Binding-site contacts:
Ligand atom CB contacts residue ALA113 of chain 1.A at 4.3 Å (hydrophobic).
Ligand atom CA contacts residue HIS231 of chain 1.A at 4.3 Å.
Ligand atom CB contacts residue PHQ1 of chain 1.G at 3.8 Å.
Ligand atom C contacts residue TYR157 of chain 1.A at 3.9 Å (hydrophobic).
Ligand atom C contacts residue HIS146 of chain 1.A at 4.0 Å.
Ligand atom OXT contacts residue PHQ1 of chain 1.G at 3.3 Å (h-bond).
Ligand atom OXT contacts residue ZN1 of chain 1.F at 2.0 Å.
Ligand atom CA contacts residue PHE114 of chain 1.A at 4.3 Å (hydrophobic).
Ligand atom CA contacts residue ASN112 of chain 1.A at 3.9 Å.
Ligand atom N contacts residue GLU143 of chain 1.A at 4.3 Å.
Ligand atom OXT contacts residue HIS146 of chain 1.A at 3.0 Å (h-bond).
Ligand atom OG1 contacts residue ALA113 of chain 1.A at 4.0 Å.
Ligand atom OXT contacts residue GLU143 of chain 1.A at 3.5 Å (salt-bridge).
Ligand atom C contacts residue HIS231 of chain 1.A at 3.6 Å.
Ligand atom CG2 contacts residue TYR157 of chain 1.A at 3.5 Å (hydrophobic).
Ligand atom OXT contacts residue HIS142 of chain 1.A at 3.4 Å (h-bond).
Ligand atom OG1 contacts residue PHQ1 of chain 1.G at 4.2 Å.
Ligand atom OG1 contacts residue PHE114 of chain 1.A at 4.2 Å.
Ligand atom CA contacts residue ALA113 of chain 1.A at 3.3 Å (hydrophobic).
Ligand atom OG1 contacts residue ASN112 of chain 1.A at 2.9 Å (h-bond).
Ligand atom O contacts residue ZN1 of chain 1.F at 2.5 Å.
Ligand atom O contacts residue TYR157 of chain 1.A at 3.6 Å (h-bond).
Ligand atom O contacts residue GLU166 of chain 1.A at 3.1 Å (salt-bridge).
Ligand atom C contacts residue HIS142 of chain 1.A at 3.8 Å.
Ligand atom O contacts residue HIS231 of chain 1.A at 2.6 Å (h-bond).
Ligand atom C contacts residue ZN1 of chain 1.F at 2.6 Å.
Ligand atom N contacts residue ASN112 of chain 1.A at 2.9 Å (h-bond).
Ligand atom CB contacts residue TYR157 of chain 1.A at 4.2 Å (hydrophobic).
Ligand atom C contacts residue GLU166 of chain 1.A at 3.6 Å.
Ligand atom OXT contacts residue GLU166 of chain 1.A at 3.5 Å (salt-bridge).
Ligand atom CA contacts residue PHQ1 of chain 1.G at 2.5 Å.
Ligand atom O contacts residue PHQ1 of chain 1.G at 3.3 Å.
Ligand atom N contacts residue ALA113 of chain 1.A at 3.0 Å (h-bond).
Ligand atom CB contacts residue HIS231 of chain 1.A at 4.0 Å.
Ligand atom C contacts residue PHQ1 of chain 1.G at 3.0 Å.
Ligand atom CB contacts residue ASN112 of chain 1.A at 4.1 Å.
Ligand atom N contacts residue PHQ1 of chain 1.G at 1.4 Å.
Ligand atom OXT contacts residue TYR157 of chain 1.A at 4.1 Å.
Ligand atom CA contacts residue ZN1 of chain 1.F at 4.1 Å.
Ligand atom O contacts residue HIS142 of chain 1.A at 3.6 Å.

The small molecule below binds the protein below.
Small molecule (SMILES): C[C@H](O)[C@@H](N)C(=O)O

Sequence of chain 1.A:
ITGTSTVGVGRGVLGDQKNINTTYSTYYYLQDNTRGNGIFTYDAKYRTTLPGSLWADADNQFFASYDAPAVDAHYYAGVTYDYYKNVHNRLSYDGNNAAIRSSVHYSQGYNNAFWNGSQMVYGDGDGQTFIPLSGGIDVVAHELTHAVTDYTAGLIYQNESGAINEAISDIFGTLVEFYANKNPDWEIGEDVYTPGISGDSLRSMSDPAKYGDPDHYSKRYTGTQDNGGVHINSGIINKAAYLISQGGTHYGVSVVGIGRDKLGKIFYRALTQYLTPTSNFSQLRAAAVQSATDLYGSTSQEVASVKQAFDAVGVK